A small-molecule ligand and the protein it binds are described below.
Small molecule (SMILES): Nc1ncnc2c1ncn2[C@@H]1O[C@H](COP(=O)(O)OP(=O)(O)OP(O)(O)=S)[C@@H](O)[C@H]1O

Sequence of chain 1.OA:
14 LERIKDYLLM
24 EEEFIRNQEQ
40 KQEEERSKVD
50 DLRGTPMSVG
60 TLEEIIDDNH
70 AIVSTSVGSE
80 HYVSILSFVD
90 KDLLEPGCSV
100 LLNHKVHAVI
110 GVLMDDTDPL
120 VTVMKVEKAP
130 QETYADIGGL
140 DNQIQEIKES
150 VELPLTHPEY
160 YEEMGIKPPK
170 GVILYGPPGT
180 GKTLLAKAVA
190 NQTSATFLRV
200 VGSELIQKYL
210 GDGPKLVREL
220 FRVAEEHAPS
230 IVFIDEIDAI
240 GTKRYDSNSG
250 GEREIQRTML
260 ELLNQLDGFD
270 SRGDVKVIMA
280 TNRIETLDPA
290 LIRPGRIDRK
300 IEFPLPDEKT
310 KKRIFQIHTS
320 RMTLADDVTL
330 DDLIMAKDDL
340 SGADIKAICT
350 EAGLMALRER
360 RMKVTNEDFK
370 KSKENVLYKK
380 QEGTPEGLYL

Sequence of chain 1.NA:
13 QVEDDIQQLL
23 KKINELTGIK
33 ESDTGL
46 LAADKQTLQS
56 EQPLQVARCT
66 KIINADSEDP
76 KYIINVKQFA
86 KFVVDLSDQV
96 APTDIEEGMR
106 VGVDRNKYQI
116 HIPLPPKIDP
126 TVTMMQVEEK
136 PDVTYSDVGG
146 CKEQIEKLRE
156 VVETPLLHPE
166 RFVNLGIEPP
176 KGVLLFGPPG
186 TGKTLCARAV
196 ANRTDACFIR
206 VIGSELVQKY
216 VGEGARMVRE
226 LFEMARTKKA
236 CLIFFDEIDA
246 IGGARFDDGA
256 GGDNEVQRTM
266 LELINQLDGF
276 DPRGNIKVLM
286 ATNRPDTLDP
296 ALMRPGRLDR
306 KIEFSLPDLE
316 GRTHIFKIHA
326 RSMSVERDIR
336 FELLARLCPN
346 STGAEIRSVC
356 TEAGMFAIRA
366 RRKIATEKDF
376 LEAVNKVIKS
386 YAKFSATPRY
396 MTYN

Binding-site contacts:
Ligand atom O5' contacts residue THR189 of chain 1.NA at 3.3 Å.
Ligand atom O3A contacts residue THR189 of chain 1.NA at 2.5 Å (h-bond).
Ligand atom O3G contacts residue ARG292 of chain 1.OA at 2.8 Å (salt-bridge).
Ligand atom N6 contacts residue GLY144 of chain 1.NA at 3.3 Å (h-bond).
Ligand atom O2A contacts residue THR186 of chain 1.NA at 2.9 Å (h-bond).
Ligand atom O2B contacts residue THR189 of chain 1.NA at 3.0 Å (h-bond).
Ligand atom N9 contacts residue GLY348 of chain 1.NA at 3.4 Å.
Ligand atom O2G contacts residue ARG292 of chain 1.OA at 3.0 Å (salt-bridge).
Ligand atom O1A contacts residue GLY185 of chain 1.NA at 3.2 Å.
Ligand atom O4' contacts residue ALA349 of chain 1.NA at 3.3 Å.
Ligand atom N1 contacts residue ILE320 of chain 1.NA at 3.5 Å.
Ligand atom PB contacts residue LYS188 of chain 1.NA at 3.3 Å.
Ligand atom C8 contacts residue ALA349 of chain 1.NA at 3.5 Å (hydrophobic).
Ligand atom O1B contacts residue LYS188 of chain 1.NA at 2.7 Å (salt-bridge).
Ligand atom O2A contacts residue GLY187 of chain 1.NA at 3.0 Å (h-bond).
Ligand atom O1A contacts residue ASP266 of chain 1.OA at 3.5 Å (salt-bridge).
Ligand atom O3B contacts residue LYS188 of chain 1.NA at 3.3 Å (salt-bridge).
Ligand atom S1G contacts residue LYS188 of chain 1.NA at 2.8 Å (salt-bridge).
Ligand atom O3B contacts residue ARG292 of chain 1.OA at 3.2 Å (salt-bridge).
Ligand atom N1 contacts residue ASP142 of chain 1.NA at 3.4 Å (salt-bridge).
Ligand atom N3 contacts residue HIS324 of chain 1.NA at 3.6 Å (h-bond).
Ligand atom C8 contacts residue GLY348 of chain 1.NA at 3.5 Å.
Ligand atom C1' contacts residue ALA349 of chain 1.NA at 3.5 Å (hydrophobic).
Ligand atom N7 contacts residue GLY185 of chain 1.NA at 3.4 Å (h-bond).
Ligand atom PB contacts residue THR189 of chain 1.NA at 3.3 Å.
Ligand atom O2A contacts residue GLY185 of chain 1.NA at 3.3 Å.
Ligand atom C8 contacts residue GLY185 of chain 1.NA at 3.1 Å.
Ligand atom N3 contacts residue LEU190 of chain 1.NA at 3.6 Å.
Ligand atom O3A contacts residue ASP266 of chain 1.OA at 3.4 Å (salt-bridge).
Ligand atom O2B contacts residue LYS188 of chain 1.NA at 3.5 Å (salt-bridge).
Ligand atom N7 contacts residue GLY348 of chain 1.NA at 3.5 Å.
Ligand atom C2 contacts residue ASP142 of chain 1.NA at 3.3 Å.
Ligand atom C4 contacts residue LEU190 of chain 1.NA at 3.4 Å (hydrophobic).
Ligand atom O1A contacts residue ARG292 of chain 1.OA at 3.2 Å (salt-bridge).
Ligand atom C5 contacts residue LEU190 of chain 1.NA at 3.5 Å (hydrophobic).
Ligand atom N6 contacts residue ILE320 of chain 1.NA at 3.4 Å.
Ligand atom PG contacts residue ARG292 of chain 1.OA at 3.2 Å.
Ligand atom N7 contacts residue THR186 of chain 1.NA at 2.9 Å (h-bond).
Ligand atom N9 contacts residue ALA349 of chain 1.NA at 3.6 Å (h-bond).
Ligand atom O3G contacts residue PRO184 of chain 1.NA at 3.4 Å.